This small molecule binds to this protein.
Small molecule (SMILES): CC(=O)N[C@H]1[C@H](O[C@H]2[C@H](O)[C@@H](NC(C)=O)CO[C@@H]2CO)O[C@H](CO)[C@@H](O[C@@H]2O[C@H](CO)[C@@H](O)[C@H](O)[C@@H]2O)[C@@H]1O

Sequence of chain 17.E:
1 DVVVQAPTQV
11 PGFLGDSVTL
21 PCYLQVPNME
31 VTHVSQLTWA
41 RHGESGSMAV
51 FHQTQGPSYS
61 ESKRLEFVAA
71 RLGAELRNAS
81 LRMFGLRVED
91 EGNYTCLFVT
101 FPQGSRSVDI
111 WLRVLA

Binding-site contacts:
Ligand atom C4 contacts residue ASN78 of chain 17.E at 4.2 Å.
Ligand atom O7 contacts residue TYR23 of chain 17.E at 4.2 Å.
Ligand atom C2 contacts residue ASN78 of chain 17.E at 2.7 Å.
Ligand atom C1 contacts residue ASN78 of chain 17.E at 1.4 Å.
Ligand atom C5 contacts residue SER80 of chain 17.E at 4.0 Å.
Ligand atom C6 contacts residue VAL68 of chain 17.E at 3.1 Å (hydrophobic).
Ligand atom C8 contacts residue TYR23 of chain 17.E at 3.3 Å (hydrophobic).
Ligand atom C1 contacts residue SER80 of chain 17.E at 3.8 Å.
Ligand atom C5 contacts residue VAL68 of chain 17.E at 4.4 Å (hydrophobic).
Ligand atom O7 contacts residue ASN78 of chain 17.E at 4.0 Å.
Ligand atom C7 contacts residue TYR23 of chain 17.E at 4.0 Å (hydrophobic).
Ligand atom C6 contacts residue ASN78 of chain 17.E at 4.5 Å.
Ligand atom C5 contacts residue ALA69 of chain 17.E at 4.4 Å (hydrophobic).
Ligand atom O6 contacts residue VAL68 of chain 17.E at 3.8 Å.
Ligand atom C1 contacts residue ALA69 of chain 17.E at 4.3 Å (hydrophobic).
Ligand atom C7 contacts residue ASN78 of chain 17.E at 3.9 Å.
Ligand atom O5 contacts residue SER80 of chain 17.E at 4.1 Å.
Ligand atom C6 contacts residue ALA69 of chain 17.E at 4.1 Å (hydrophobic).
Ligand atom O6 contacts residue ALA69 of chain 17.E at 4.0 Å.
Ligand atom O5 contacts residue ASN78 of chain 17.E at 2.2 Å (h-bond).
Ligand atom C5 contacts residue ASN78 of chain 17.E at 3.5 Å.
Ligand atom C3 contacts residue ASN78 of chain 17.E at 4.0 Å.
Ligand atom O5 contacts residue ALA69 of chain 17.E at 3.5 Å.
Ligand atom N2 contacts residue ASN78 of chain 17.E at 3.2 Å (h-bond).